Sequence of chain 1.D:
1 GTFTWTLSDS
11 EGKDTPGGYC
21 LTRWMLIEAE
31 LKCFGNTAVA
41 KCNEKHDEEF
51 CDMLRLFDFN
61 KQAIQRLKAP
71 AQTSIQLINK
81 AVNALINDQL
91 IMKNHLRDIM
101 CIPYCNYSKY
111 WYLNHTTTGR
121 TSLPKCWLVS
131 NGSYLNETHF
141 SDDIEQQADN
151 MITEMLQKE

This protein binds this small molecule.
Small molecule (SMILES): CC(=O)N[C@@H]1[C@@H](O)[C@H](O)[C@@H](CO)O[C@H]1O

Sequence of chain 1.C:
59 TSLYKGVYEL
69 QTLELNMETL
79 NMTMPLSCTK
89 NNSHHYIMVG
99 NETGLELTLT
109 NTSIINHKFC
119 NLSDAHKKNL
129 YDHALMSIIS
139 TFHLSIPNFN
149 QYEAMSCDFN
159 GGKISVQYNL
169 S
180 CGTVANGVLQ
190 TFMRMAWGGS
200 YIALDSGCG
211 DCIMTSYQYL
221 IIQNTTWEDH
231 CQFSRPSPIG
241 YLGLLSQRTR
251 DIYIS

Binding-site contacts:
Ligand atom C7 contacts residue TYR112 of chain 1.D at 3.5 Å (hydrophobic).
Ligand atom C5 contacts residue ASN114 of chain 1.D at 3.6 Å.
Ligand atom C1 contacts residue GLN69 of chain 1.C at 3.8 Å.
Ligand atom N2 contacts residue GLN69 of chain 1.C at 4.1 Å.
Ligand atom C1 contacts residue ASN114 of chain 1.D at 1.4 Å.
Ligand atom O7 contacts residue TYR112 of chain 1.D at 3.0 Å (h-bond).
Ligand atom C1 contacts residue GLY119 of chain 1.D at 4.3 Å.
Ligand atom C7 contacts residue GLN69 of chain 1.C at 4.0 Å.
Ligand atom N2 contacts residue ASN114 of chain 1.D at 3.0 Å (h-bond).
Ligand atom O5 contacts residue ASN114 of chain 1.D at 2.3 Å (h-bond).
Ligand atom O5 contacts residue GLN69 of chain 1.C at 4.1 Å.
Ligand atom O7 contacts residue LYS32 of chain 1.D at 3.8 Å.
Ligand atom C2 contacts residue GLN69 of chain 1.C at 3.8 Å.
Ligand atom C8 contacts residue LYS32 of chain 1.D at 4.4 Å.
Ligand atom O7 contacts residue GLN69 of chain 1.C at 3.6 Å.
Ligand atom C7 contacts residue ASN114 of chain 1.D at 3.8 Å.
Ligand atom C8 contacts residue TYR112 of chain 1.D at 3.7 Å (hydrophobic).
Ligand atom C7 contacts residue CYS33 of chain 1.D at 4.4 Å (hydrophobic).
Ligand atom C4 contacts residue ASN114 of chain 1.D at 4.2 Å.
Ligand atom C3 contacts residue ASN114 of chain 1.D at 3.8 Å.
Ligand atom N2 contacts residue THR121 of chain 1.D at 3.8 Å.
Ligand atom C8 contacts residue PHE34 of chain 1.D at 3.9 Å (hydrophobic).
Ligand atom C7 contacts residue THR121 of chain 1.D at 4.1 Å.
Ligand atom C8 contacts residue THR121 of chain 1.D at 3.7 Å.
Ligand atom C8 contacts residue CYS33 of chain 1.D at 3.4 Å (hydrophobic).
Ligand atom O7 contacts residue ASN114 of chain 1.D at 4.1 Å.
Ligand atom C2 contacts residue ASN114 of chain 1.D at 2.5 Å.